Sequence of chain 1.A:
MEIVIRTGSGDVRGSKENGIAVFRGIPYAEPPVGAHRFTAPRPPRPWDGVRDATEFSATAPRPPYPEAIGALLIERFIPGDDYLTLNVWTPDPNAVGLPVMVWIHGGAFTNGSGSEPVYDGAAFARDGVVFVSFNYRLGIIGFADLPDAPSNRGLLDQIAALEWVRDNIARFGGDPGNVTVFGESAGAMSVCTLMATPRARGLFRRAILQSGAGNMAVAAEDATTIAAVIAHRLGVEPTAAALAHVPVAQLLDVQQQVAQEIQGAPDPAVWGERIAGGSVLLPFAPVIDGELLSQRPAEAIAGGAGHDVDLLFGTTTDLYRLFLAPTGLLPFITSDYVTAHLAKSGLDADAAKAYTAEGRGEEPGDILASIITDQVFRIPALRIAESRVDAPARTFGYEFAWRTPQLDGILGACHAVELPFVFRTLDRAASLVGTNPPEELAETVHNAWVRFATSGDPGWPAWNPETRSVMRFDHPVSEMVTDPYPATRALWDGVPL

A small-molecule ligand and the protein it binds are described below.
Small molecule (SMILES): O=C(OCCO)c1ccc(C(=O)OCCO)cc1

Binding-site contacts:
Ligand atom C2 contacts residue HIS415 of chain 1.A at 3.3 Å.
Ligand atom O3 contacts residue ALA186 of chain 1.A at 2.7 Å (h-bond).
Ligand atom C4 contacts residue SER185 of chain 1.A at 3.5 Å.
Ligand atom O2 contacts residue GLY107 of chain 1.A at 3.4 Å (h-bond).
Ligand atom C4 contacts residue HIS415 of chain 1.A at 3.9 Å.
Ligand atom O4 contacts residue TYR320 of chain 1.A at 3.5 Å.
Ligand atom C5 contacts residue ALA108 of chain 1.A at 3.8 Å (hydrophobic).
Ligand atom C3 contacts residue ALA108 of chain 1.A at 3.3 Å (hydrophobic).
Ligand atom C1 contacts residue GLU184 of chain 1.A at 3.6 Å.
Ligand atom C2 contacts residue GLU184 of chain 1.A at 3.7 Å.
Ligand atom C10 contacts residue PHE377 of chain 1.A at 3.9 Å (hydrophobic).
Ligand atom C1 contacts residue HIS415 of chain 1.A at 3.2 Å.
Ligand atom O3 contacts residue GLY107 of chain 1.A at 2.6 Å (h-bond).
Ligand atom C2 contacts residue GLY107 of chain 1.A at 3.0 Å.
Ligand atom O3 contacts residue ALA108 of chain 1.A at 2.8 Å (h-bond).
Ligand atom O3 contacts residue GLU184 of chain 1.A at 3.9 Å.
Ligand atom O2 contacts residue SER185 of chain 1.A at 3.4 Å.
Ligand atom C8 contacts residue PHE323 of chain 1.A at 3.0 Å (hydrophobic).
Ligand atom C11 contacts residue MET216 of chain 1.A at 3.8 Å (hydrophobic).
Ligand atom C11 contacts residue LEU282 of chain 1.A at 3.6 Å (hydrophobic).
Ligand atom C3 contacts residue HIS415 of chain 1.A at 3.7 Å.
Ligand atom C4 contacts residue ALA108 of chain 1.A at 3.7 Å (hydrophobic).
Ligand atom C6 contacts residue LEU282 of chain 1.A at 3.7 Å (hydrophobic).
Ligand atom C2 contacts residue SER185 of chain 1.A at 3.6 Å.
Ligand atom O1 contacts residue GLY107 of chain 1.A at 3.8 Å.
Ligand atom O6 contacts residue LEU281 of chain 1.A at 3.5 Å (h-bond).
Ligand atom C2 contacts residue GLY106 of chain 1.A at 3.4 Å.
Ligand atom O3 contacts residue SER185 of chain 1.A at 3.2 Å.
Ligand atom O6 contacts residue GLN263 of chain 1.A at 3.5 Å (h-bond).
Ligand atom C3 contacts residue GLY107 of chain 1.A at 3.2 Å.
Ligand atom C9 contacts residue HIS415 of chain 1.A at 3.5 Å.
Ligand atom C3 contacts residue SER185 of chain 1.A at 3.1 Å.
Ligand atom O5 contacts residue PHE377 of chain 1.A at 3.5 Å.
Ligand atom O1 contacts residue TYR65 of chain 1.A at 3.8 Å.
Ligand atom O2 contacts residue HIS415 of chain 1.A at 2.7 Å (h-bond).
Ligand atom O3 contacts residue GLY106 of chain 1.A at 3.5 Å.
Ligand atom C7 contacts residue PHE377 of chain 1.A at 3.9 Å (hydrophobic).
Ligand atom C5 contacts residue SER185 of chain 1.A at 3.7 Å.
Ligand atom C3 contacts residue ALA186 of chain 1.A at 3.6 Å (hydrophobic).
Ligand atom C9 contacts residue PHE323 of chain 1.A at 3.5 Å (hydrophobic).